Sequence of chain 1.B:
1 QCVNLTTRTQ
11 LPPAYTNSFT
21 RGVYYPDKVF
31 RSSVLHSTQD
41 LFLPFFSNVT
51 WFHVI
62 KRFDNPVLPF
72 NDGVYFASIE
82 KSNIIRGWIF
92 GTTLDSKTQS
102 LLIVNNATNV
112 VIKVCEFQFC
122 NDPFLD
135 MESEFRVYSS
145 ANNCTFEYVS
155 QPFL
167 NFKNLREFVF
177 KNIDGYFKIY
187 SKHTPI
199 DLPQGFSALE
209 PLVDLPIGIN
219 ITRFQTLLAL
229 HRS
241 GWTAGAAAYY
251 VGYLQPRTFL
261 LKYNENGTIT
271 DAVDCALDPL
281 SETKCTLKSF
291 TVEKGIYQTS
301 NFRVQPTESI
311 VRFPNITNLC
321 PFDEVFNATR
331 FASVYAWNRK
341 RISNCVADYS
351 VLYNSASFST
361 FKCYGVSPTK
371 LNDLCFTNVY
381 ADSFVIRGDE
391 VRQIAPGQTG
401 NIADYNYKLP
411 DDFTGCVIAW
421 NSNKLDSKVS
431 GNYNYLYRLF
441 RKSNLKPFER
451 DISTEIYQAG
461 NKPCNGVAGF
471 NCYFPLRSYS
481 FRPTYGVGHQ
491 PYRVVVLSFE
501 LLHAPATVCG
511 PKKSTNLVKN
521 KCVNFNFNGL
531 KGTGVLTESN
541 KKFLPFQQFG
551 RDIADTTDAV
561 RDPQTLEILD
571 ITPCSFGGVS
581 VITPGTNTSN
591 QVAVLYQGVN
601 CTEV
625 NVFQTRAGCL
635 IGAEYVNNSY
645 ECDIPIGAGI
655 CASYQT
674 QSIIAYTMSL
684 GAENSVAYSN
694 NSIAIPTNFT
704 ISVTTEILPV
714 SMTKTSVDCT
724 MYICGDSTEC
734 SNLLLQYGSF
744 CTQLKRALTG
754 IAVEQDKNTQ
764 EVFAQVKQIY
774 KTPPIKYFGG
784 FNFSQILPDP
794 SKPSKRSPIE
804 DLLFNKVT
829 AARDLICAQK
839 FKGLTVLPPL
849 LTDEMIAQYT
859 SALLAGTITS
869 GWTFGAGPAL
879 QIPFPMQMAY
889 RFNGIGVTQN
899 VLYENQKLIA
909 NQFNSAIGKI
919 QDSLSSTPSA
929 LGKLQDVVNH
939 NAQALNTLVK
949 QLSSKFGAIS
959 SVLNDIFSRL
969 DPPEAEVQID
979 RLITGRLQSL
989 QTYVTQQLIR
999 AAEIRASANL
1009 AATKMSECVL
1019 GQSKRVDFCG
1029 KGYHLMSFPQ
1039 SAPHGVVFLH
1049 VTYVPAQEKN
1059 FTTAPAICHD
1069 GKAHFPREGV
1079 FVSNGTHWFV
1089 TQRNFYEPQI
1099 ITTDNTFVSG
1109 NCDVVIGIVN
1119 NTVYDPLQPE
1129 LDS

The small molecule below binds the protein below.
Small molecule (SMILES): CC(=O)N[C@H]1[C@H](O[C@H]2[C@H](O)[C@@H](NC(C)=O)CO[C@@H]2CO)O[C@H](CO)[C@@H](O)[C@@H]1O

Binding-site contacts:
Ligand atom C5 contacts residue ASN1118 of chain 1.B at 3.6 Å.
Ligand atom C1 contacts residue ASN1118 of chain 1.B at 1.4 Å.
Ligand atom C7 contacts residue ASN1118 of chain 1.B at 4.0 Å.
Ligand atom C3 contacts residue ASN1118 of chain 1.B at 3.8 Å.
Ligand atom O5 contacts residue ASN1118 of chain 1.B at 2.4 Å (h-bond).
Ligand atom C4 contacts residue ASN1118 of chain 1.B at 4.2 Å.
Ligand atom C8 contacts residue ILE1116 of chain 1.B at 4.3 Å (hydrophobic).
Ligand atom N2 contacts residue ASN1118 of chain 1.B at 2.9 Å (h-bond).
Ligand atom C2 contacts residue ASN1118 of chain 1.B at 2.5 Å.